Binding-site contacts:
Ligand atom O6 contacts residue TYR222 of chain 1.E at 3.4 Å.
Ligand atom N1 contacts residue CYS12 of chain 1.E at 3.7 Å.
Ligand atom O1A contacts residue GLN11 of chain 1.E at 3.0 Å (h-bond).
Ligand atom N9 contacts residue CYS12 of chain 1.E at 3.7 Å.
Ligand atom N3 contacts residue CYS12 of chain 1.E at 3.3 Å (h-bond).
Ligand atom C1' contacts residue ASN204 of chain 1.E at 3.8 Å.
Ligand atom O3B contacts residue ASN99 of chain 1.E at 3.9 Å.
Ligand atom O1B contacts residue SER138 of chain 1.E at 3.7 Å.
Ligand atom O3B contacts residue THR143 of chain 1.E at 3.2 Å (h-bond).
Ligand atom C2 contacts residue TYR222 of chain 1.E at 3.6 Å (hydrophobic).
Ligand atom O1G contacts residue THR143 of chain 1.E at 2.2 Å (h-bond).
Ligand atom N1 contacts residue TYR222 of chain 1.E at 3.4 Å.
Ligand atom C2 contacts residue CYS12 of chain 1.E at 3.5 Å (hydrophobic).
Ligand atom N2 contacts residue ASN204 of chain 1.E at 3.9 Å.
Ligand atom C5 contacts residue CYS12 of chain 1.E at 3.6 Å (hydrophobic).
Ligand atom C5' contacts residue GLY140 of chain 1.E at 3.9 Å.
Ligand atom N1 contacts residue ASN226 of chain 1.E at 3.3 Å (h-bond).
Ligand atom O5' contacts residue SER138 of chain 1.E at 3.2 Å (h-bond).
Ligand atom O1B contacts residue THR143 of chain 1.E at 3.5 Å.
Ligand atom C8 contacts residue CYS12 of chain 1.E at 3.9 Å (hydrophobic).
Ligand atom O2' contacts residue ASN204 of chain 1.E at 3.0 Å (h-bond).
Ligand atom O2A contacts residue GLN11 of chain 1.E at 3.5 Å.
Ligand atom C4 contacts residue CYS12 of chain 1.E at 3.5 Å (hydrophobic).
Ligand atom C6 contacts residue TYR222 of chain 1.E at 3.5 Å (hydrophobic).
Ligand atom O2' contacts residue ASP177 of chain 1.E at 3.5 Å (salt-bridge).
Ligand atom O3G contacts residue ASN99 of chain 1.E at 2.8 Å (h-bond).
Ligand atom PA contacts residue GLN11 of chain 1.E at 3.9 Å.
Ligand atom C5 contacts residue TYR222 of chain 1.E at 3.8 Å (hydrophobic).
Ligand atom O1A contacts residue CYS12 of chain 1.E at 3.1 Å (h-bond).
Ligand atom PG contacts residue THR143 of chain 1.E at 3.2 Å.
Ligand atom O1B contacts residue GLY144 of chain 1.E at 3.2 Å (h-bond).
Ligand atom PG contacts residue ASN99 of chain 1.E at 3.9 Å.
Ligand atom O1A contacts residue GLY10 of chain 1.E at 3.9 Å.
Ligand atom O3' contacts residue ASP177 of chain 1.E at 3.5 Å.
Ligand atom C6 contacts residue CYS12 of chain 1.E at 3.9 Å (hydrophobic).
Ligand atom O1A contacts residue SER138 of chain 1.E at 3.8 Å.
Ligand atom N2 contacts residue LEU225 of chain 1.E at 3.7 Å.
Ligand atom N7 contacts residue CYS12 of chain 1.E at 3.8 Å.
Ligand atom O2B contacts residue GLN11 of chain 1.E at 3.1 Å (h-bond).
Ligand atom PB contacts residue THR143 of chain 1.E at 3.8 Å.

Sequence of chain 1.E:
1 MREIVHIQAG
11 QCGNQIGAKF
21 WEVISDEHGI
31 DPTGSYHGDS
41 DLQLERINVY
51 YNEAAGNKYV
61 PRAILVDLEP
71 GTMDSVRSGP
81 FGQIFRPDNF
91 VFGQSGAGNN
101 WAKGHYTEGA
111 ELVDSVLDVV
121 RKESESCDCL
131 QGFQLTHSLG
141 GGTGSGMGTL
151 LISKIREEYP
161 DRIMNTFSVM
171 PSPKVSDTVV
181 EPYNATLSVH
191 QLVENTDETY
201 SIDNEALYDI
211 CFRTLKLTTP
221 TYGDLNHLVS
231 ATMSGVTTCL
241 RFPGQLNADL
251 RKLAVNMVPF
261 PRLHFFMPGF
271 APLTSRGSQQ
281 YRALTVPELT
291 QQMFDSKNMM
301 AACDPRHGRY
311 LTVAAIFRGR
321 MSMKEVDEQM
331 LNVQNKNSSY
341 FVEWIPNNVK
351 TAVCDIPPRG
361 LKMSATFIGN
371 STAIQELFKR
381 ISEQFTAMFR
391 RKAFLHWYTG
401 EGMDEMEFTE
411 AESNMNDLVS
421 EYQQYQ

This protein binds this small molecule.
Small molecule (SMILES): Nc1nc2c(ncn2[C@@H]2O[C@H](CO[P](=O)(O)C[P](=O)(O)OP(=O)(O)O)[C@@H](O)[C@H]2O)c(=O)[nH]1